Sequence of chain 2.A:
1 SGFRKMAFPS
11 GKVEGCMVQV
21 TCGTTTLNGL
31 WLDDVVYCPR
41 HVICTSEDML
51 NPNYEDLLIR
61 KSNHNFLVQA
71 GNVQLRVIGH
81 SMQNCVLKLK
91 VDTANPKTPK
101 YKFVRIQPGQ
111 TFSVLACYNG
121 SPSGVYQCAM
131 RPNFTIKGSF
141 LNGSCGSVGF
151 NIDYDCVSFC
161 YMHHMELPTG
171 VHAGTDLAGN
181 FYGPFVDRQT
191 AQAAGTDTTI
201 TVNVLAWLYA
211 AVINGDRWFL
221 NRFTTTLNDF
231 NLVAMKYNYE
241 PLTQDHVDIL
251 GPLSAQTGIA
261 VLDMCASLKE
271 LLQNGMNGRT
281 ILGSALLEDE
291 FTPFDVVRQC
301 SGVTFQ

This protein binds this small molecule.
Small molecule (SMILES): CCCCCCNC(=O)[C@H](O)[C@H](C[C@@H]1CCNC1=O)NC(=O)[C@@H]1[C@@H]2[C@H](CN1C(=O)[C@@H](NC(=O)NC(C)(C)C)C(C)(C)C)C2(C)C

Sequence of chain 1.A:
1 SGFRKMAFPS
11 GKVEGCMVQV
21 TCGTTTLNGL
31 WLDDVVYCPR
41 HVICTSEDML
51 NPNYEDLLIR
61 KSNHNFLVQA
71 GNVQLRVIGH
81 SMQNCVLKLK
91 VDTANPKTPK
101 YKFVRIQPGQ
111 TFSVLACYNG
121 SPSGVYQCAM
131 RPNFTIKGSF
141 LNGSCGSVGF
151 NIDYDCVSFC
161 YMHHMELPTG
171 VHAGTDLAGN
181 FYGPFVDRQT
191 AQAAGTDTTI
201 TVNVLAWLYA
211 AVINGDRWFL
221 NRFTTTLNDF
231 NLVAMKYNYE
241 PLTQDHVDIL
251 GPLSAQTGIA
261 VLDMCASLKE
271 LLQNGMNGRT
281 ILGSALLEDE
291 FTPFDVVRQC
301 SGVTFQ

Binding-site contacts:
Ligand atom C17 contacts residue CYS145 of chain 1.A at 2.7 Å (hydrophobic).
Ligand atom N10 contacts residue GLU166 of chain 1.A at 2.9 Å (salt-bridge).
Ligand atom N8 contacts residue GLU166 of chain 1.A at 3.2 Å (salt-bridge).
Ligand atom C3 contacts residue GLY143 of chain 1.A at 3.4 Å.
Ligand atom C3 contacts residue THR26 of chain 1.A at 3.1 Å.
Ligand atom C13 contacts residue GLN189 of chain 1.A at 3.1 Å.
Ligand atom N23 contacts residue GLU166 of chain 1.A at 3.2 Å (salt-bridge).
Ligand atom C24 contacts residue GLU166 of chain 1.A at 3.6 Å.
Ligand atom O29 contacts residue GLN189 of chain 1.A at 3.0 Å (h-bond).
Ligand atom C8 contacts residue CYS145 of chain 1.A at 1.8 Å (hydrophobic).
Ligand atom C29 contacts residue THR190 of chain 1.A at 3.5 Å.
Ligand atom O5 contacts residue GLY143 of chain 1.A at 2.8 Å (h-bond).
Ligand atom C2 contacts residue ASN142 of chain 1.A at 3.2 Å.
Ligand atom C24 contacts residue HIS163 of chain 1.A at 3.6 Å.
Ligand atom O9 contacts residue HIS41 of chain 1.A at 2.9 Å (h-bond).
Ligand atom N16 contacts residue CYS145 of chain 1.A at 2.9 Å (h-bond).
Ligand atom C6 contacts residue THR25 of chain 1.A at 3.6 Å.
Ligand atom C29 contacts residue GLN192 of chain 1.A at 3.5 Å.
Ligand atom C29 contacts residue ARG188 of chain 1.A at 3.4 Å.
Ligand atom C1 contacts residue CYS145 of chain 1.A at 2.7 Å (hydrophobic).
Ligand atom C1 contacts residue GLY143 of chain 1.A at 3.5 Å.
Ligand atom C16 contacts residue GLN189 of chain 1.A at 3.2 Å.
Ligand atom C29 contacts residue MET165 of chain 1.A at 3.4 Å (hydrophobic).
Ligand atom C29 contacts residue GLN189 of chain 1.A at 3.6 Å.
Ligand atom C28 contacts residue LEU167 of chain 1.A at 3.6 Å (hydrophobic).
Ligand atom N16 contacts residue HIS164 of chain 1.A at 2.8 Å (h-bond).
Ligand atom C4 contacts residue THR26 of chain 1.A at 3.1 Å.
Ligand atom N23 contacts residue PHE140 of chain 1.A at 3.5 Å (h-bond).
Ligand atom O26 contacts residue PHE140 of chain 1.A at 3.6 Å.
Ligand atom C15 contacts residue HIS164 of chain 1.A at 3.6 Å.
Ligand atom C19 contacts residue CYS145 of chain 1.A at 3.1 Å (hydrophobic).
Ligand atom C14 contacts residue HIS164 of chain 1.A at 3.5 Å.
Ligand atom O5 contacts residue CYS145 of chain 1.A at 2.7 Å (h-bond).
Ligand atom O5 contacts residue SER144 of chain 1.A at 2.8 Å (h-bond).
Ligand atom O26 contacts residue HIS163 of chain 1.A at 2.5 Å (h-bond).
Ligand atom C9 contacts residue GLU166 of chain 1.A at 3.6 Å.
Ligand atom C28 contacts residue MET165 of chain 1.A at 3.5 Å (hydrophobic).
Ligand atom O33 contacts residue GLU166 of chain 1.A at 3.0 Å (salt-bridge).
Ligand atom O9 contacts residue CYS145 of chain 1.A at 2.6 Å (h-bond).
Ligand atom O33 contacts residue MET165 of chain 1.A at 3.3 Å.